Binding-site contacts:
Ligand atom N1 contacts residue USQ1 of chain 4.F at 0.0 Å (h-bond).
Ligand atom O2A contacts residue ALA249 of chain 4.A at 2.7 Å (h-bond).
Ligand atom C2' contacts residue USQ1 of chain 4.F at 0.0 Å.
Ligand atom PB contacts residue USQ1 of chain 4.F at 0.0 Å.
Ligand atom C3' contacts residue USQ1 of chain 4.F at 0.0 Å.
Ligand atom C6 contacts residue USQ1 of chain 4.F at 0.0 Å.
Ligand atom O4' contacts residue USQ1 of chain 4.F at 0.0 Å (h-bond).
Ligand atom O2A contacts residue USQ1 of chain 4.F at 0.0 Å (h-bond).
Ligand atom O2C contacts residue GLU339 of chain 4.A at 2.7 Å (salt-bridge).
Ligand atom C5 contacts residue USQ1 of chain 4.F at 0.0 Å.
Ligand atom O3C contacts residue USQ1 of chain 4.F at 0.0 Å (h-bond).
Ligand atom O6' contacts residue USQ1 of chain 4.F at 0.6 Å (h-bond).
Ligand atom O4' contacts residue TYR192 of chain 4.A at 2.7 Å (h-bond).
Ligand atom N3 contacts residue USQ1 of chain 4.F at 0.0 Å (h-bond).
Ligand atom C6' contacts residue USQ1 of chain 4.F at 0.0 Å.
Ligand atom C2C contacts residue USQ1 of chain 4.F at 0.0 Å.
Ligand atom C3C contacts residue USQ1 of chain 4.F at 0.0 Å.
Ligand atom C5C contacts residue USQ1 of chain 4.F at 0.0 Å.
Ligand atom PA contacts residue USQ1 of chain 4.F at 0.0 Å.
Ligand atom O4 contacts residue USQ1 of chain 4.F at 0.0 Å (h-bond).
Ligand atom O2C contacts residue USQ1 of chain 4.F at 0.0 Å (h-bond).
Ligand atom O2 contacts residue USQ1 of chain 4.F at 0.0 Å (h-bond).
Ligand atom O3B contacts residue USQ1 of chain 4.F at 0.0 Å (h-bond).
Ligand atom O1B contacts residue USQ1 of chain 4.F at 0.0 Å (h-bond).
Ligand atom O3' contacts residue USQ1 of chain 4.F at 0.0 Å (h-bond).
Ligand atom O5' contacts residue USQ1 of chain 4.F at 0.0 Å (h-bond).
Ligand atom O2B contacts residue USQ1 of chain 4.F at 0.0 Å (h-bond).
Ligand atom C4' contacts residue USQ1 of chain 4.F at 0.0 Å.
Ligand atom C4C contacts residue USQ1 of chain 4.F at 0.0 Å.
Ligand atom O4C contacts residue USQ1 of chain 4.F at 0.0 Å (h-bond).
Ligand atom C5' contacts residue USQ1 of chain 4.F at 0.0 Å.
Ligand atom O5C contacts residue USQ1 of chain 4.F at 0.0 Å (h-bond).
Ligand atom O1A contacts residue USQ1 of chain 4.F at 0.0 Å (h-bond).
Ligand atom O2' contacts residue USQ1 of chain 4.F at 0.0 Å (h-bond).
Ligand atom C2 contacts residue USQ1 of chain 4.F at 0.0 Å.
Ligand atom C1C contacts residue USQ1 of chain 4.F at 0.0 Å.
Ligand atom O3A contacts residue USQ1 of chain 4.F at 0.0 Å (h-bond).
Ligand atom C1' contacts residue USQ1 of chain 4.F at 0.0 Å.
Ligand atom O3C contacts residue GLU339 of chain 4.A at 2.7 Å (salt-bridge).
Ligand atom C4 contacts residue USQ1 of chain 4.F at 0.0 Å.

A protein and the small-molecule ligand that binds it are described below.
Small molecule (SMILES): O=c1ccn([C@@H]2O[C@H](CO[P](=O)(O)O[P](=O)(O)O[C@H]3O[C@H](CO)[C@@H](O)[C@H](O)[C@H]3O)[C@@H](O)[C@H]2O)c(=O)[nH]1

Sequence of chain 4.A:
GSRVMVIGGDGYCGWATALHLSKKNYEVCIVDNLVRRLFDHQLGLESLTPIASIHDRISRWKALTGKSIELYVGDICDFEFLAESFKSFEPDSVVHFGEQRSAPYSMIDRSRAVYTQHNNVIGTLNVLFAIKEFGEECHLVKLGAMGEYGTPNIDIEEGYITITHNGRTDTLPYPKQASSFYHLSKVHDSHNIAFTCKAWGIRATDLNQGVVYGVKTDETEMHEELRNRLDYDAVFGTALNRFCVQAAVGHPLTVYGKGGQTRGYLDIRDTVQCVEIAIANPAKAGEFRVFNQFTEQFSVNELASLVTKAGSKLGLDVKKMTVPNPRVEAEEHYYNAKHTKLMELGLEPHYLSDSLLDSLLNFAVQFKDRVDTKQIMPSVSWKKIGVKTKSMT